Sequence of chain 1.D:
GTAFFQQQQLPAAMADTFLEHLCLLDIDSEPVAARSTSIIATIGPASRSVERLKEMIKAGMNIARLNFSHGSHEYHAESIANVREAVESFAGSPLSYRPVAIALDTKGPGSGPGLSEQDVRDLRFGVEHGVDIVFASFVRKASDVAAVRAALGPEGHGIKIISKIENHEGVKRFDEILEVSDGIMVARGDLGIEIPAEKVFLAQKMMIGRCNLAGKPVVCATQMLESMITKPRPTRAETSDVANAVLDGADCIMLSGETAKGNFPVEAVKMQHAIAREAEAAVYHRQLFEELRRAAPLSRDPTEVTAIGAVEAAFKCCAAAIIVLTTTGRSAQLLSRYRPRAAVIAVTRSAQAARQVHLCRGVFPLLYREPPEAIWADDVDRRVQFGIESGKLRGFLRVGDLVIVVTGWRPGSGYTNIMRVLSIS

Binding-site contacts:
Ligand atom O1P contacts residue PRO433 of chain 1.D at 3.5 Å.
Ligand atom C3 contacts residue GLY434 of chain 1.D at 3.4 Å.
Ligand atom O2 contacts residue GLY430 of chain 1.D at 3.6 Å.
Ligand atom P2 contacts residue SER435 of chain 1.D at 3.6 Å.
Ligand atom O6P contacts residue THR348 of chain 1.D at 2.7 Å (h-bond).
Ligand atom O3 contacts residue TRP398 of chain 1.D at 3.7 Å.
Ligand atom O6 contacts residue THR348 of chain 1.D at 3.7 Å.
Ligand atom O2 contacts residue LEU347 of chain 1.D at 3.6 Å.
Ligand atom P1 contacts residue ARG405 of chain 1.D at 3.7 Å.
Ligand atom O1P contacts residue GLY434 of chain 1.D at 2.8 Å (h-bond).
Ligand atom C6 contacts residue LEU347 of chain 1.D at 3.7 Å (hydrophobic).
Ligand atom O3P contacts residue ARG405 of chain 1.D at 3.1 Å (salt-bridge).
Ligand atom C4 contacts residue GLY434 of chain 1.D at 3.2 Å.
Ligand atom O4P contacts residue THR349 of chain 1.D at 3.1 Å (h-bond).
Ligand atom O6P contacts residue ARG352 of chain 1.D at 3.8 Å.
Ligand atom O5P contacts residue SER353 of chain 1.D at 3.6 Å.
Ligand atom O4P contacts residue SER435 of chain 1.D at 3.1 Å (h-bond).
Ligand atom C6 contacts residue THR438 of chain 1.D at 3.4 Å.
Ligand atom P2 contacts residue SER353 of chain 1.D at 3.5 Å.
Ligand atom O5P contacts residue GLY436 of chain 1.D at 2.9 Å (h-bond).
Ligand atom P2 contacts residue THR348 of chain 1.D at 3.6 Å.
Ligand atom C3 contacts residue ARG432 of chain 1.D at 3.3 Å.
Ligand atom O2P contacts residue ARG405 of chain 1.D at 2.7 Å (salt-bridge).
Ligand atom O3 contacts residue GLY430 of chain 1.D at 3.2 Å.
Ligand atom O4P contacts residue THR348 of chain 1.D at 3.5 Å (h-bond).
Ligand atom O4 contacts residue THR438 of chain 1.D at 3.5 Å (h-bond).
Ligand atom O5P contacts residue SER435 of chain 1.D at 3.2 Å (h-bond).
Ligand atom O4 contacts residue GLY434 of chain 1.D at 2.5 Å (h-bond).
Ligand atom O3P contacts residue TRP398 of chain 1.D at 2.7 Å (h-bond).
Ligand atom O6 contacts residue THR349 of chain 1.D at 3.1 Å (h-bond).
Ligand atom O4 contacts residue GLY436 of chain 1.D at 3.7 Å.
Ligand atom O3P contacts residue PRO433 of chain 1.D at 3.8 Å.
Ligand atom P2 contacts residue THR349 of chain 1.D at 3.7 Å.
Ligand atom O4P contacts residue THR350 of chain 1.D at 2.7 Å (h-bond).
Ligand atom O1 contacts residue GLY434 of chain 1.D at 3.7 Å.
Ligand atom O6P contacts residue SER353 of chain 1.D at 2.5 Å (h-bond).
Ligand atom C5 contacts residue GLY434 of chain 1.D at 3.3 Å.
Ligand atom O3 contacts residue ARG432 of chain 1.D at 2.7 Å (salt-bridge).
Ligand atom O1 contacts residue PRO433 of chain 1.D at 3.7 Å.
Ligand atom O4 contacts residue TYR437 of chain 1.D at 2.8 Å (h-bond).

This small molecule binds to this protein.
Small molecule (SMILES): O=P(O)(O)OC[C@H]1O[C@](O)(COP(=O)(O)O)[C@@H](O)[C@@H]1O